Binding-site contacts:
Ligand atom O7 contacts residue GLU396 of chain 1.A at 3.1 Å (salt-bridge).
Ligand atom C3 contacts residue ASN430 of chain 1.A at 3.8 Å.
Ligand atom O7 contacts residue SER429 of chain 1.A at 3.9 Å.
Ligand atom C8 contacts residue SER429 of chain 1.A at 3.0 Å.
Ligand atom C6 contacts residue ASN430 of chain 1.A at 4.4 Å.
Ligand atom C8 contacts residue LEU428 of chain 1.A at 4.4 Å (hydrophobic).
Ligand atom C7 contacts residue ASN430 of chain 1.A at 3.0 Å.
Ligand atom N2 contacts residue ASN430 of chain 1.A at 2.9 Å (h-bond).
Ligand atom C8 contacts residue GLU396 of chain 1.A at 3.6 Å.
Ligand atom N2 contacts residue GLU396 of chain 1.A at 3.8 Å.
Ligand atom C1 contacts residue ASN430 of chain 1.A at 1.4 Å.
Ligand atom C7 contacts residue GLU396 of chain 1.A at 3.2 Å.
Ligand atom C1 contacts residue SER429 of chain 1.A at 4.0 Å.
Ligand atom C4 contacts residue ASN430 of chain 1.A at 4.2 Å.
Ligand atom N2 contacts residue SER429 of chain 1.A at 3.3 Å (h-bond).
Ligand atom C2 contacts residue GLU396 of chain 1.A at 4.4 Å.
Ligand atom C2 contacts residue ASN430 of chain 1.A at 2.5 Å.
Ligand atom C8 contacts residue ASN430 of chain 1.A at 4.3 Å.
Ligand atom O7 contacts residue ASN430 of chain 1.A at 2.7 Å (h-bond).
Ligand atom O5 contacts residue ASN430 of chain 1.A at 2.4 Å (h-bond).
Ligand atom C8 contacts residue ASP426 of chain 1.A at 4.3 Å.
Ligand atom C5 contacts residue ASN430 of chain 1.A at 3.6 Å.
Ligand atom C2 contacts residue SER429 of chain 1.A at 4.2 Å.
Ligand atom C7 contacts residue SER429 of chain 1.A at 3.2 Å.

This small molecule binds to this protein.
Small molecule (SMILES): CC(=O)N[C@@H]1[C@@H](O)[C@H](O)[C@@H](CO)O[C@H]1O

Sequence of chain 1.A:
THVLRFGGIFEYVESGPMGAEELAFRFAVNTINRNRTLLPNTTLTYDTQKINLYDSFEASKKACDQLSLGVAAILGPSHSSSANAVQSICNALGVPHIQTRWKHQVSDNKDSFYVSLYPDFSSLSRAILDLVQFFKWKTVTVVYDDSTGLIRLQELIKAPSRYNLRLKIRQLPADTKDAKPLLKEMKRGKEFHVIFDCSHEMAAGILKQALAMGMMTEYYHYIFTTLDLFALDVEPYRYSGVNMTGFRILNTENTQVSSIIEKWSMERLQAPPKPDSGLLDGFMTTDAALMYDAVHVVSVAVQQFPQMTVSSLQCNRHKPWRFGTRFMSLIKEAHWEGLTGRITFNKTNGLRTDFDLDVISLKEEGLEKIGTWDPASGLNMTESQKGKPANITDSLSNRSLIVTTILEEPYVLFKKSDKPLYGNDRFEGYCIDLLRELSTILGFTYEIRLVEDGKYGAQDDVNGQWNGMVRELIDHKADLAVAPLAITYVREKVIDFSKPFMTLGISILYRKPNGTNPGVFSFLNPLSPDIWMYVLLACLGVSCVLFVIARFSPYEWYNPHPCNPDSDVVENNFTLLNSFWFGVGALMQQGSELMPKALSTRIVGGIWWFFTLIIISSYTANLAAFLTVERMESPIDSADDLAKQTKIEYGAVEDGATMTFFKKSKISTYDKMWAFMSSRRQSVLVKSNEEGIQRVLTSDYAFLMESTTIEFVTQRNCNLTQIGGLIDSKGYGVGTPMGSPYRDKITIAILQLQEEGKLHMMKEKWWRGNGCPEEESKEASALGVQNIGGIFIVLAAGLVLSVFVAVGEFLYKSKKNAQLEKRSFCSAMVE